This protein binds this small molecule.
Small molecule (SMILES): CC(=O)N[C@@H]1[C@@H](O)[C@H](O)[C@@H](CO)O[C@H]1O

Sequence of chain 1.B:
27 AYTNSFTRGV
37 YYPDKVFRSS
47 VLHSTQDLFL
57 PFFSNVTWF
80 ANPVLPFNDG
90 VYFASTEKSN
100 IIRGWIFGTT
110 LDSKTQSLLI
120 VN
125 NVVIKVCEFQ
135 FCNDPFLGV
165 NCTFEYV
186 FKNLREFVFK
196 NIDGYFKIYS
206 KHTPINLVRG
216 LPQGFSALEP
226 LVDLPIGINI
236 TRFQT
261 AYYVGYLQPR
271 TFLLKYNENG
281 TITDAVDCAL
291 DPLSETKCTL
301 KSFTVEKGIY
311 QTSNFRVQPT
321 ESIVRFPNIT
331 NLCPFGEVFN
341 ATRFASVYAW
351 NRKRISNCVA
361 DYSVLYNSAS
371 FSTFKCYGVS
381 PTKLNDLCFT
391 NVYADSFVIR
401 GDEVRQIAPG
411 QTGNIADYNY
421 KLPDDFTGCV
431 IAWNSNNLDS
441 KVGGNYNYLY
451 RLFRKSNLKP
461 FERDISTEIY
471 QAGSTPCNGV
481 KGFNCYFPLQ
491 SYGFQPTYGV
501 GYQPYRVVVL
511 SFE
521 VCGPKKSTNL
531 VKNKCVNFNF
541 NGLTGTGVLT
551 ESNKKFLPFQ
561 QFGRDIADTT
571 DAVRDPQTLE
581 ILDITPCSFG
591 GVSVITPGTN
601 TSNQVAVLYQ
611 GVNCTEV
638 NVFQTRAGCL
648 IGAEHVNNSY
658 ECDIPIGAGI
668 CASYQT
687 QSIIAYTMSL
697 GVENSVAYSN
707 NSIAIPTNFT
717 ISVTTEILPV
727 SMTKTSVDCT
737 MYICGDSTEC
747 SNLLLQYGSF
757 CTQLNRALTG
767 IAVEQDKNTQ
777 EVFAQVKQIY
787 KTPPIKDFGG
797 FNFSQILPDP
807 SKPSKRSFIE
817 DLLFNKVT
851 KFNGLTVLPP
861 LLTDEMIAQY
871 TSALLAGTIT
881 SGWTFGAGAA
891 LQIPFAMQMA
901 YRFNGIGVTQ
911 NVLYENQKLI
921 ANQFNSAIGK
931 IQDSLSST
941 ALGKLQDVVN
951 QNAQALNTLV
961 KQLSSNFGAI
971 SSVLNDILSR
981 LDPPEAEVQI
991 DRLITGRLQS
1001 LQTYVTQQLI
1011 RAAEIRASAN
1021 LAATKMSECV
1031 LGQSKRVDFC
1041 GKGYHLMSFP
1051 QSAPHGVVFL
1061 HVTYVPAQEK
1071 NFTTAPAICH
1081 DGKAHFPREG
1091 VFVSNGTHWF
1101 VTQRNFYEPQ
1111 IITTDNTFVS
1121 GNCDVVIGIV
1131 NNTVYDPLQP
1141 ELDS

Binding-site contacts:
Ligand atom C7 contacts residue ASN1071 of chain 1.B at 4.2 Å.
Ligand atom C8 contacts residue GLU1069 of chain 1.B at 3.2 Å.
Ligand atom C1 contacts residue GLN892 of chain 1.C at 4.3 Å.
Ligand atom O6 contacts residue ALA703 of chain 1.B at 4.2 Å.
Ligand atom C7 contacts residue GLU1069 of chain 1.B at 4.5 Å.
Ligand atom N2 contacts residue ASN1071 of chain 1.B at 2.9 Å (h-bond).
Ligand atom C4 contacts residue ASN1071 of chain 1.B at 4.2 Å.
Ligand atom C1 contacts residue ASN1071 of chain 1.B at 1.4 Å.
Ligand atom C2 contacts residue ASN1071 of chain 1.B at 2.5 Å.
Ligand atom C6 contacts residue ALA703 of chain 1.B at 4.2 Å (hydrophobic).
Ligand atom C5 contacts residue ASN1071 of chain 1.B at 3.6 Å.
Ligand atom C5 contacts residue ALA703 of chain 1.B at 3.8 Å (hydrophobic).
Ligand atom O5 contacts residue ALA703 of chain 1.B at 4.4 Å.
Ligand atom C3 contacts residue ASN1071 of chain 1.B at 3.8 Å.
Ligand atom C8 contacts residue ASN1071 of chain 1.B at 4.4 Å.
Ligand atom O5 contacts residue ASN1071 of chain 1.B at 2.3 Å (h-bond).

Sequence of chain 1.C:
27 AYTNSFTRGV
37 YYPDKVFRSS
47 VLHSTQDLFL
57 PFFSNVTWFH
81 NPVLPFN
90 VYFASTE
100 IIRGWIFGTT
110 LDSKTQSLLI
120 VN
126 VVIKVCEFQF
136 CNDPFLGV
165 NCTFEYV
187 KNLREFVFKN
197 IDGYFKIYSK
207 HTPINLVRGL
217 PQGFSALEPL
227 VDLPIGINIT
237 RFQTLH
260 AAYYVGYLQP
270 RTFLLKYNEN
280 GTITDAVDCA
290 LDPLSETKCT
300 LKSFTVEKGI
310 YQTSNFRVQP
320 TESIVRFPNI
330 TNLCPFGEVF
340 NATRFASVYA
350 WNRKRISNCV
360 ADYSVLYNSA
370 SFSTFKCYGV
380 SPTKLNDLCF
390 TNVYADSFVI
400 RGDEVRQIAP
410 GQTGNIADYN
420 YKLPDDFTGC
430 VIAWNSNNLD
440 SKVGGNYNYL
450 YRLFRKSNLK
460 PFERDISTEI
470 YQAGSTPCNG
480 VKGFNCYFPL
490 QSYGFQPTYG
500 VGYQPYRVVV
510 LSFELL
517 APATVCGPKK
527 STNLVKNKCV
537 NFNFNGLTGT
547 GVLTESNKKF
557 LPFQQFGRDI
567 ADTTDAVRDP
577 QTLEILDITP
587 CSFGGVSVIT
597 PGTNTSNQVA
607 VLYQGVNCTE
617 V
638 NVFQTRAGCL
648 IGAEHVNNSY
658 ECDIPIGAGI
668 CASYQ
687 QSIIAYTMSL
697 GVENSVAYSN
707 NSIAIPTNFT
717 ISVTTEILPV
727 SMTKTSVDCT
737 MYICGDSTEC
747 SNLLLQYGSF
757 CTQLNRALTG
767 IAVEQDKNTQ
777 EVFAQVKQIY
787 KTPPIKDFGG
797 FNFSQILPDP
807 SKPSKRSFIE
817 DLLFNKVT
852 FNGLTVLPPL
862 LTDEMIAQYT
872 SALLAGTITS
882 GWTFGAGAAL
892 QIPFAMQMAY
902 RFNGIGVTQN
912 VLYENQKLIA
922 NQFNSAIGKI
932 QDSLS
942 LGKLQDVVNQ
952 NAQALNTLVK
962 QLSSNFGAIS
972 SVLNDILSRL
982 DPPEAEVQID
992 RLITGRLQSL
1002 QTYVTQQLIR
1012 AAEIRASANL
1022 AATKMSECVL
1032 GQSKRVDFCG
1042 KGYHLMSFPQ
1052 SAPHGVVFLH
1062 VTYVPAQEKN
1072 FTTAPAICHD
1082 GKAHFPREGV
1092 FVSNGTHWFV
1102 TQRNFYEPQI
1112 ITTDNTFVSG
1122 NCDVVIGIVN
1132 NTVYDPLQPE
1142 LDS